Sequence of chain 19.A:
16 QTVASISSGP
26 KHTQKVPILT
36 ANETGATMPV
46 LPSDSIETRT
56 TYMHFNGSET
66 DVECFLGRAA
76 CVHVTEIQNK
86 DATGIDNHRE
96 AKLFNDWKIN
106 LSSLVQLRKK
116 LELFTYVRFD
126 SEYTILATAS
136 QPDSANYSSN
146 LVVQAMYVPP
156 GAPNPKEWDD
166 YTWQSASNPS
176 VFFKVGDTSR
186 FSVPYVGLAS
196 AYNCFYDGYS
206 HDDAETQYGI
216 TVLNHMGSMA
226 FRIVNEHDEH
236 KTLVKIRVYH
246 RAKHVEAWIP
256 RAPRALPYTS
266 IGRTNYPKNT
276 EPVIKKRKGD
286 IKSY

The protein below binds the small molecule below.
Small molecule (SMILES): COc1cc(CC(=O)c2ccc(C#N)cc2)c([N+](=O)[O-])cc1OC

Sequence of chain 19.C:
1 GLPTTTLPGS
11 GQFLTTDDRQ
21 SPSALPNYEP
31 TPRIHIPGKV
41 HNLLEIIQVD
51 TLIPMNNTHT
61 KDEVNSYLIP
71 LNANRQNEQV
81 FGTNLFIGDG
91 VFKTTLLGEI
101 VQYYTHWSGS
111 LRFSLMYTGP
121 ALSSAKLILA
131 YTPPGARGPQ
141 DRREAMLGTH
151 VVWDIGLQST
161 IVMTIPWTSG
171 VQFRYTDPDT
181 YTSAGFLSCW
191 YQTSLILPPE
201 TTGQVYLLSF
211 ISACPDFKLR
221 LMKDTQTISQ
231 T

Binding-site contacts:
Ligand atom O02 contacts residue MET224 of chain 19.A at 3.5 Å.
Ligand atom O02 contacts residue TYR128 of chain 19.A at 3.8 Å.
Ligand atom C07 contacts residue TYR128 of chain 19.A at 2.9 Å (hydrophobic).
Ligand atom O20 contacts residue PHE186 of chain 19.A at 3.8 Å.
Ligand atom N22 contacts residue VAL191 of chain 19.A at 3.9 Å.
Ligand atom O16 contacts residue VAL188 of chain 19.A at 3.8 Å.
Ligand atom N22 contacts residue TYR152 of chain 19.A at 3.3 Å (h-bond).
Ligand atom O16 contacts residue TYR128 of chain 19.A at 2.9 Å (h-bond).
Ligand atom C21 contacts residue TYR152 of chain 19.A at 3.6 Å (hydrophobic).
Ligand atom C04 contacts residue TYR128 of chain 19.A at 3.4 Å (hydrophobic).
Ligand atom C15 contacts residue TYR128 of chain 19.A at 3.1 Å (hydrophobic).
Ligand atom O23 contacts residue LEU221 of chain 20.C at 3.9 Å.
Ligand atom C10 contacts residue TYR197 of chain 19.A at 3.7 Å (hydrophobic).
Ligand atom C06 contacts residue TYR128 of chain 19.A at 3.4 Å (hydrophobic).
Ligand atom O24 contacts residue TYR152 of chain 19.A at 3.5 Å (h-bond).
Ligand atom C19 contacts residue TYR152 of chain 19.A at 3.9 Å (hydrophobic).
Ligand atom C15 contacts residue TYR197 of chain 19.A at 3.8 Å (hydrophobic).
Ligand atom C08 contacts residue TYR197 of chain 19.A at 3.9 Å (hydrophobic).
Ligand atom C06 contacts residue ILE104 of chain 19.A at 3.5 Å (hydrophobic).
Ligand atom C01 contacts residue PHE186 of chain 19.A at 2.8 Å (hydrophobic).
Ligand atom C14 contacts residue LEU106 of chain 19.A at 3.5 Å (hydrophobic).
Ligand atom O23 contacts residue VAL191 of chain 19.A at 3.9 Å.
Ligand atom C10 contacts residue MET221 of chain 19.A at 3.9 Å (hydrophobic).
Ligand atom C15 contacts residue SER126 of chain 19.A at 3.5 Å.
Ligand atom C01 contacts residue TYR128 of chain 19.A at 2.9 Å (hydrophobic).
Ligand atom C09 contacts residue MET221 of chain 19.A at 3.9 Å (hydrophobic).
Ligand atom C05 contacts residue TYR128 of chain 19.A at 3.8 Å (hydrophobic).
Ligand atom C12 contacts residue TYR197 of chain 19.A at 3.5 Å (hydrophobic).
Ligand atom C03 contacts residue TYR128 of chain 19.A at 3.7 Å (hydrophobic).
Ligand atom C18 contacts residue TYR152 of chain 19.A at 3.7 Å (hydrophobic).
Ligand atom C08 contacts residue TYR128 of chain 19.A at 3.3 Å (hydrophobic).
Ligand atom C11 contacts residue TYR197 of chain 19.A at 3.5 Å (hydrophobic).
Ligand atom O20 contacts residue TYR152 of chain 19.A at 3.7 Å.
Ligand atom C14 contacts residue TYR197 of chain 19.A at 3.7 Å (hydrophobic).
Ligand atom O24 contacts residue VAL191 of chain 19.A at 3.1 Å.
Ligand atom O23 contacts residue TYR152 of chain 19.A at 3.0 Å (h-bond).
Ligand atom C01 contacts residue MET224 of chain 19.A at 3.7 Å (hydrophobic).
Ligand atom N13 contacts residue GOL1 of chain 19.E at 3.7 Å.
Ligand atom N13 contacts residue TYR197 of chain 19.A at 3.4 Å.
Ligand atom C17 contacts residue TYR152 of chain 19.A at 3.8 Å (hydrophobic).

Sequence of chain 20.C:
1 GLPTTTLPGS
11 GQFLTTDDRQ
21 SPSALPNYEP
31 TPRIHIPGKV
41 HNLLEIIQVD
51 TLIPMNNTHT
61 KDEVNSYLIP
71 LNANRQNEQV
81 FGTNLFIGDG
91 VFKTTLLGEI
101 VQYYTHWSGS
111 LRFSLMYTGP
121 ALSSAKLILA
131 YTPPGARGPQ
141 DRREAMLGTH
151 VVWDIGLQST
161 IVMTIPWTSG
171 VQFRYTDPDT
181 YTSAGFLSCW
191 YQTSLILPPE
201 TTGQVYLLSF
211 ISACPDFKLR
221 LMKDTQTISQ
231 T